Sequence of chain 1.K:
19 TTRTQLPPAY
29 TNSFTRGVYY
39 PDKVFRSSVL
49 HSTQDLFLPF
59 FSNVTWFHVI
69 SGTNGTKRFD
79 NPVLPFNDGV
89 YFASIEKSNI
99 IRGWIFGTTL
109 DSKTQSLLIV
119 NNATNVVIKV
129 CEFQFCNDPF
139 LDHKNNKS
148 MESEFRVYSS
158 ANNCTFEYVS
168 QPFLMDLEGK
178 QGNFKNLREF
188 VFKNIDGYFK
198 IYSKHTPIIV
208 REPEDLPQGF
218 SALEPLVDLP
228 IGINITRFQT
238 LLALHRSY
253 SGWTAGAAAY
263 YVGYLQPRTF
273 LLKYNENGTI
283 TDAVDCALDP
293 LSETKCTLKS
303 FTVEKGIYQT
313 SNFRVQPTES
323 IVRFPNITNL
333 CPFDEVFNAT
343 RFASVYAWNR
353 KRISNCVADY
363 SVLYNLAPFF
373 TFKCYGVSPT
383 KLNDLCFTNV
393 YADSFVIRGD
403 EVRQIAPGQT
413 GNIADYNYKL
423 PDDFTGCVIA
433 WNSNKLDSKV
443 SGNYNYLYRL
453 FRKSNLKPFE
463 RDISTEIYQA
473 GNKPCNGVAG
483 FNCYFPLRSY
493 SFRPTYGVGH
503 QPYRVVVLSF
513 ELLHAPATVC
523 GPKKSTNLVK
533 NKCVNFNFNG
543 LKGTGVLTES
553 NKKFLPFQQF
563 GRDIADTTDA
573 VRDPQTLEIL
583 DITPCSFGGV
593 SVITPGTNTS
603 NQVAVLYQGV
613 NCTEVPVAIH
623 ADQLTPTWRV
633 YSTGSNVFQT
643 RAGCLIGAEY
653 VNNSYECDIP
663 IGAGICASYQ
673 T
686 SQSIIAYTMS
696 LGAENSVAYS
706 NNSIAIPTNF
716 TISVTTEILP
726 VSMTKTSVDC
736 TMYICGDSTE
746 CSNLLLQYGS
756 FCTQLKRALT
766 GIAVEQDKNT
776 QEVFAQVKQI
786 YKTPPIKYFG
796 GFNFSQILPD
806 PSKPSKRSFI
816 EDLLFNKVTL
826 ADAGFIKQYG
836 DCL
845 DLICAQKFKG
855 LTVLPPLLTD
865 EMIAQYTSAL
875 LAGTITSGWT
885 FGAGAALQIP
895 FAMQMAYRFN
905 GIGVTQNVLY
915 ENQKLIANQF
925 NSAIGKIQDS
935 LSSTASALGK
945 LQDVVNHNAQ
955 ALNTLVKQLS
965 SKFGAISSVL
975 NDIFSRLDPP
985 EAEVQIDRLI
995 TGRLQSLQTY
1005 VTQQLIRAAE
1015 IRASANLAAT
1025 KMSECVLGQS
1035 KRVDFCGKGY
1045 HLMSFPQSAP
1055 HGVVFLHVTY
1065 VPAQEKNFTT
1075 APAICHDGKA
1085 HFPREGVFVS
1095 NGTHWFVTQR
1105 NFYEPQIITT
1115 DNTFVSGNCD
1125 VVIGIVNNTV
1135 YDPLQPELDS

Binding-site contacts:
Ligand atom O6 contacts residue GLN923 of chain 1.K at 3.9 Å.
Ligand atom N2 contacts residue ASN714 of chain 1.K at 2.9 Å (h-bond).
Ligand atom O5 contacts residue ASN714 of chain 1.K at 2.4 Å (h-bond).
Ligand atom C4 contacts residue ASN714 of chain 1.K at 4.2 Å.
Ligand atom O5 contacts residue GLN1068 of chain 1.K at 4.4 Å.
Ligand atom C3 contacts residue ASN714 of chain 1.K at 3.8 Å.
Ligand atom C8 contacts residue LEU919 of chain 1.K at 3.9 Å (hydrophobic).
Ligand atom C1 contacts residue ASN714 of chain 1.K at 1.4 Å.
Ligand atom C7 contacts residue LEU919 of chain 1.K at 3.9 Å (hydrophobic).
Ligand atom C2 contacts residue ASN714 of chain 1.K at 2.5 Å.
Ligand atom N2 contacts residue LEU919 of chain 1.K at 4.5 Å.
Ligand atom O7 contacts residue ASN714 of chain 1.K at 3.2 Å (h-bond).
Ligand atom C7 contacts residue ASN714 of chain 1.K at 3.2 Å.
Ligand atom O7 contacts residue LEU919 of chain 1.K at 4.0 Å.
Ligand atom O4 contacts residue LEU919 of chain 1.K at 4.0 Å.
Ligand atom C8 contacts residue ASN714 of chain 1.K at 4.4 Å.
Ligand atom O7 contacts residue GLN1068 of chain 1.K at 3.6 Å.
Ligand atom C5 contacts residue LEU919 of chain 1.K at 4.1 Å (hydrophobic).
Ligand atom C5 contacts residue ASN714 of chain 1.K at 3.6 Å.

A protein and the small-molecule ligand that binds it are described below.
Small molecule (SMILES): CC(=O)N[C@H]1[C@H](O[C@H]2[C@H](O)[C@@H](NC(C)=O)CO[C@@H]2CO)O[C@H](CO)[C@@H](O[C@@H]2O[C@H](CO)[C@@H](O)[C@H](O)[C@@H]2O)[C@@H]1O